This protein binds this small molecule.
Small molecule (SMILES): CC[C@H](C)[C@H](NC(=O)[C@@H](NC(=O)[C@H](CC(C)C)NC(=O)[C@@H](N)CCCCN)C(C)C)C(=O)N[C@@H](CC(N)=O)C(=O)N[C@@H](CCCCN)C(=O)N[C@@H](CC(=O)O)C(=O)N[C@@H](CCSC)C(=O)N[C@@H](CCCN=C(N)N)C(=O)N[C@H](C(=O)N[C@@H](CC(=O)O)C(=O)N[C@@H](CC(C)C)C(=O)N[C@@H](Cc1ccccc1)C(=O)N[C@@H](CO)C(=O)N1CCC[C@H]1C(=O)N1CCC[C@H]1C(=O)N[C@H](C=O)CC(N)=O)[C@@H](C)O

Binding-site contacts:
Ligand atom CG2 contacts residue ASN1069 of chain 5.E at 3.3 Å.
Ligand atom O contacts residue THR1065 of chain 5.E at 2.7 Å.
Ligand atom CB contacts residue THR1065 of chain 5.E at 3.6 Å.
Ligand atom CA contacts residue THR1065 of chain 5.E at 3.4 Å.
Ligand atom NH2 contacts residue ASP1073 of chain 5.E at 3.0 Å (salt-bridge).
Ligand atom NH1 contacts residue GLN1074 of chain 5.E at 3.8 Å.
Ligand atom O contacts residue ARG1049 of chain 5.E at 3.0 Å.
Ligand atom CA contacts residue ASN1069 of chain 5.E at 3.4 Å.
Ligand atom CD1 contacts residue ILE1053 of chain 5.E at 3.6 Å (hydrophobic).
Ligand atom CG1 contacts residue PHE1068 of chain 5.E at 3.6 Å (hydrophobic).
Ligand atom CD contacts residue ASN1069 of chain 5.E at 3.7 Å.
Ligand atom O contacts residue THR1065 of chain 5.E at 3.5 Å (h-bond).
Ligand atom CG contacts residue THR1065 of chain 5.E at 3.6 Å.
Ligand atom CB contacts residue GLN1074 of chain 5.E at 3.7 Å.
Ligand atom CD contacts residue GLN1074 of chain 5.E at 2.8 Å.
Ligand atom NH1 contacts residue ASN1069 of chain 5.E at 2.6 Å (h-bond).
Ligand atom CD1 contacts residue THR1065 of chain 5.E at 2.6 Å.
Ligand atom N contacts residue THR1065 of chain 5.E at 2.3 Å (h-bond).
Ligand atom CZ contacts residue ASP1073 of chain 5.E at 3.6 Å.
Ligand atom CD2 contacts residue ALA1075 of chain 5.E at 3.6 Å (hydrophobic).
Ligand atom CB contacts residue GLN1074 of chain 5.E at 3.3 Å.
Ligand atom CE2 contacts residue GLN1074 of chain 5.E at 3.2 Å.
Ligand atom CD1 contacts residue LEU1064 of chain 5.E at 3.4 Å (hydrophobic).
Ligand atom N contacts residue ASN1069 of chain 5.E at 3.0 Å (h-bond).
Ligand atom CG contacts residue GLN1074 of chain 5.E at 3.5 Å.
Ligand atom C contacts residue THR1065 of chain 5.E at 3.7 Å.
Ligand atom CA contacts residue THR1065 of chain 5.E at 2.7 Å.
Ligand atom CD1 contacts residue PHE1068 of chain 5.E at 3.5 Å (hydrophobic).
Ligand atom CG2 contacts residue PHE1068 of chain 5.E at 3.6 Å (hydrophobic).
Ligand atom NZ contacts residue ASP1073 of chain 5.E at 3.3 Å (salt-bridge).
Ligand atom CG contacts residue LYS431 of chain 5.HD at 3.6 Å.
Ligand atom CD1 contacts residue ARG1049 of chain 5.E at 3.0 Å.
Ligand atom OD1 contacts residue LYS431 of chain 5.HD at 2.6 Å (salt-bridge).
Ligand atom NE contacts residue GLN1074 of chain 5.E at 3.6 Å (h-bond).
Ligand atom O contacts residue ASN1069 of chain 5.E at 3.0 Å (h-bond).
Ligand atom NH1 contacts residue ASP1073 of chain 5.E at 3.4 Å (salt-bridge).
Ligand atom C contacts residue THR1065 of chain 5.E at 2.9 Å.
Ligand atom CD2 contacts residue GLN1074 of chain 5.E at 3.2 Å.
Ligand atom C contacts residue ASN1069 of chain 5.E at 3.7 Å.
Ligand atom CZ contacts residue GLN1074 of chain 5.E at 3.4 Å.

Sequence of chain 5.E:
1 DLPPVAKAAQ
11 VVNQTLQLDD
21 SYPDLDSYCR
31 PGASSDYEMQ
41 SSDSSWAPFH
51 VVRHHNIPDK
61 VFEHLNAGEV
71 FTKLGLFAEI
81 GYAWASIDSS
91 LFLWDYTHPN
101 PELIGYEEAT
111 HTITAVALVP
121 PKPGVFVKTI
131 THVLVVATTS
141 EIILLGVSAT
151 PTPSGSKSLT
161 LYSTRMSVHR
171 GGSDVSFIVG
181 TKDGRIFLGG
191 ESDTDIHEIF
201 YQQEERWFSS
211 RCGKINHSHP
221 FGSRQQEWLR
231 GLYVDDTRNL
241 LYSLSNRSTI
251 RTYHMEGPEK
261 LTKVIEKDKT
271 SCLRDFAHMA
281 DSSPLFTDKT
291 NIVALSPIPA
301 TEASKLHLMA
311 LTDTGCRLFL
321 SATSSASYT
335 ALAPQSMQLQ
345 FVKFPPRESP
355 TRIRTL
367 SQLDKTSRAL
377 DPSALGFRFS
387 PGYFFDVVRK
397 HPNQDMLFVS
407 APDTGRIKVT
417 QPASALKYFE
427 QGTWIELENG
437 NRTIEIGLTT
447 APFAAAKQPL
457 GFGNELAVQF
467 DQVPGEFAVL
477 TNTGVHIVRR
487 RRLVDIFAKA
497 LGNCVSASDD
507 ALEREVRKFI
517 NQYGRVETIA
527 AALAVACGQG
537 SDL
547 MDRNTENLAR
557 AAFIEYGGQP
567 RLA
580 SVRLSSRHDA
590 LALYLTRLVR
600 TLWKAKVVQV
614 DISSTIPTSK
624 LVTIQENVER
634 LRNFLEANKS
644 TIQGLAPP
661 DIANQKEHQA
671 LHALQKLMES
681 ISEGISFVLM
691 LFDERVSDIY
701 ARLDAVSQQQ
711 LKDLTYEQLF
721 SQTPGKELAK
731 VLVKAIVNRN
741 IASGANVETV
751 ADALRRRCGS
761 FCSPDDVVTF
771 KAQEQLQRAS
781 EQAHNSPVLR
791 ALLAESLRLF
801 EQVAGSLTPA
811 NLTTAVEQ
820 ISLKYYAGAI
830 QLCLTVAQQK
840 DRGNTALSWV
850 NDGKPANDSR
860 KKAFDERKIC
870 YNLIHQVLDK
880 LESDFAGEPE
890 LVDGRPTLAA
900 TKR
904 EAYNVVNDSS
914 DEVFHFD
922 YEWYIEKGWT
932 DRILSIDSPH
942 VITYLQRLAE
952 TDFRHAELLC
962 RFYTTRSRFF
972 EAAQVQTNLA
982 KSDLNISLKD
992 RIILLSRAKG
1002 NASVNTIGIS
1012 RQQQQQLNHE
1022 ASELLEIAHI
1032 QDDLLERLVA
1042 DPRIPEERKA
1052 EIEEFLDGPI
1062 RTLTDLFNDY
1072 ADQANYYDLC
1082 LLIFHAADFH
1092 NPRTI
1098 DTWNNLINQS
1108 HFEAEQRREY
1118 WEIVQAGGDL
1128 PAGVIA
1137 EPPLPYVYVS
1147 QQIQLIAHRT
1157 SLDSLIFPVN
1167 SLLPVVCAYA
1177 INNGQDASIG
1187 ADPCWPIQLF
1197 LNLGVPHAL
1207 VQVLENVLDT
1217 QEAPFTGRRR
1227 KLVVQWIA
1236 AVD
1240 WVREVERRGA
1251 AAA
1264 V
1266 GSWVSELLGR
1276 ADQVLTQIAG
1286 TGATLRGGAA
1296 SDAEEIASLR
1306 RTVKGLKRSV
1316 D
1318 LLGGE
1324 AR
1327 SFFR

Sequence of chain 5.HD:
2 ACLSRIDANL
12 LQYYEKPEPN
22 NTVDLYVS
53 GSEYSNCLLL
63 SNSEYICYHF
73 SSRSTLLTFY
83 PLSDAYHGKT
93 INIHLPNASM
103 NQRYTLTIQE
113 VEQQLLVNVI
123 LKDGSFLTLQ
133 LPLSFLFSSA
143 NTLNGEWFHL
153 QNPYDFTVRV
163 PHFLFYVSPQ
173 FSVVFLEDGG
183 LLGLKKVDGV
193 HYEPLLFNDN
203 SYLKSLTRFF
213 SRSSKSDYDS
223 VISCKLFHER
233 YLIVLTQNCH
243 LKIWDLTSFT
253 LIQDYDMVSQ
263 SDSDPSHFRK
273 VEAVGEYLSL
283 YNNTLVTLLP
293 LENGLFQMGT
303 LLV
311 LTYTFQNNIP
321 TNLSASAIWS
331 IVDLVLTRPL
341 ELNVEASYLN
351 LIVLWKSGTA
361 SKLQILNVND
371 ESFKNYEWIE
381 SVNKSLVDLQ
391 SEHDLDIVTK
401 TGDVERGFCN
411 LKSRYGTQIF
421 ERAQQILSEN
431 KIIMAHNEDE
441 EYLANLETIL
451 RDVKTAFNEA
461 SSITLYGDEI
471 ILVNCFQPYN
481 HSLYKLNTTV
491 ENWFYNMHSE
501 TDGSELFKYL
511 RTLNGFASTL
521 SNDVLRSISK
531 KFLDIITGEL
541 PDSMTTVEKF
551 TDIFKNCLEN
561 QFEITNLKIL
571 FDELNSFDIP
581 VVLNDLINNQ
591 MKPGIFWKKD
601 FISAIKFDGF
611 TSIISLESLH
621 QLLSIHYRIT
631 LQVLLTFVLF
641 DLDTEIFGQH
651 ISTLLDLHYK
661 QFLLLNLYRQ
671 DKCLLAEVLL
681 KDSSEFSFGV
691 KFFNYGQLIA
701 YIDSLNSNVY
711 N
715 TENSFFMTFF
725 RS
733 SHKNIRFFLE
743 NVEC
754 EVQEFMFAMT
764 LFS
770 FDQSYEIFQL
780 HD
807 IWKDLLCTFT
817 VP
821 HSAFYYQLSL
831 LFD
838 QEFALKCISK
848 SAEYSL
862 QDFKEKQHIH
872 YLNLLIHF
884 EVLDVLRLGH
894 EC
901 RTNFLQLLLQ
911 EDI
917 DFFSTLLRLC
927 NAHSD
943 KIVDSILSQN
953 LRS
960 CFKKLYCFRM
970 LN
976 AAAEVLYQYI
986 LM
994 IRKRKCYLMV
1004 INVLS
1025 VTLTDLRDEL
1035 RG